Sequence of chain 2.C:
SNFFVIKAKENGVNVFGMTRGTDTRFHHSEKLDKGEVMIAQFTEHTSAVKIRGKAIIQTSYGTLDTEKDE

Sequence of chain 2.B:
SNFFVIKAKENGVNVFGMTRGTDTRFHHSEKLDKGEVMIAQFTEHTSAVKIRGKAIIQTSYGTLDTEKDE

Binding-site contacts:
Ligand atom CD1 contacts residue SER47 of chain 2.B at 3.5 Å.
Ligand atom OXT contacts residue THR43 of chain 2.C at 2.6 Å (h-bond).
Ligand atom CA contacts residue SER47 of chain 2.B at 3.9 Å.
Ligand atom OXT contacts residue THR46 of chain 2.C at 2.8 Å (h-bond).
Ligand atom C contacts residue THR46 of chain 2.C at 3.9 Å.
Ligand atom CB contacts residue THR24 of chain 2.B at 3.6 Å.
Ligand atom C contacts residue GLY21 of chain 2.B at 3.5 Å.
Ligand atom CH2 contacts residue GLY17 of chain 2.C at 3.6 Å.
Ligand atom CA contacts residue THR19 of chain 2.B at 3.7 Å.
Ligand atom OXT contacts residue GLY21 of chain 2.B at 4.0 Å.
Ligand atom O contacts residue GLY21 of chain 2.B at 3.0 Å (h-bond).
Ligand atom CZ3 contacts residue GLY17 of chain 2.C at 3.7 Å.
Ligand atom OXT contacts residue HIS45 of chain 2.C at 3.8 Å.
Ligand atom CH2 contacts residue VAL49 of chain 2.C at 3.7 Å (hydrophobic).
Ligand atom NE1 contacts residue GLN41 of chain 2.C at 2.9 Å (h-bond).
Ligand atom N contacts residue THR24 of chain 2.B at 2.8 Å (h-bond).
Ligand atom N contacts residue ASP23 of chain 2.B at 3.3 Å (salt-bridge).
Ligand atom CA contacts residue THR24 of chain 2.B at 3.2 Å.
Ligand atom O contacts residue ARG20 of chain 2.B at 3.4 Å.
Ligand atom O contacts residue SER47 of chain 2.B at 2.9 Å (h-bond).
Ligand atom C contacts residue THR43 of chain 2.C at 3.5 Å.
Ligand atom CZ3 contacts residue MET38 of chain 2.C at 4.0 Å (hydrophobic).
Ligand atom NE1 contacts residue ALA40 of chain 2.C at 3.8 Å.
Ligand atom CD1 contacts residue GLN41 of chain 2.C at 3.6 Å.
Ligand atom N contacts residue GLY21 of chain 2.B at 2.8 Å (h-bond).
Ligand atom CA contacts residue GLY21 of chain 2.B at 3.5 Å.
Ligand atom CZ2 contacts residue THR46 of chain 2.C at 4.0 Å.
Ligand atom O contacts residue THR43 of chain 2.C at 3.6 Å.
Ligand atom C contacts residue SER47 of chain 2.B at 3.5 Å.
Ligand atom CG contacts residue SER47 of chain 2.B at 3.8 Å.
Ligand atom O contacts residue THR19 of chain 2.B at 4.0 Å.
Ligand atom CZ2 contacts residue VAL49 of chain 2.C at 3.6 Å (hydrophobic).
Ligand atom CH2 contacts residue MET38 of chain 2.C at 3.9 Å (hydrophobic).
Ligand atom N contacts residue ARG20 of chain 2.B at 4.0 Å.
Ligand atom CD1 contacts residue ALA48 of chain 2.B at 4.0 Å (hydrophobic).
Ligand atom N contacts residue THR19 of chain 2.B at 2.8 Å (h-bond).
Ligand atom CE2 contacts residue GLN41 of chain 2.C at 4.0 Å.
Ligand atom CD1 contacts residue THR43 of chain 2.C at 3.9 Å.
Ligand atom CB contacts residue SER47 of chain 2.B at 3.4 Å.
Ligand atom CB contacts residue THR19 of chain 2.B at 3.6 Å.

A small-molecule ligand and the protein it binds are described below.
Small molecule (SMILES): N[C@@H](Cc1c[nH]c2ccccc12)C(=O)O